Sequence of chain 1.L:
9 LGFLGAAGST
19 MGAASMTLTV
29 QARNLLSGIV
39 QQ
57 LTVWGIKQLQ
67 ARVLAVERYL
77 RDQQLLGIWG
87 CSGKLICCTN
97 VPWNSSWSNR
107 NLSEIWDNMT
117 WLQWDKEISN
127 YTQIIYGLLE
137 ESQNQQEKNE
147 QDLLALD

Binding-site contacts:
Ligand atom N2 contacts residue ASN126 of chain 1.L at 2.9 Å (h-bond).
Ligand atom C8 contacts residue GLU123 of chain 1.L at 4.1 Å.
Ligand atom C8 contacts residue ASN126 of chain 1.L at 4.3 Å.
Ligand atom C5 contacts residue ASN126 of chain 1.L at 3.7 Å.
Ligand atom C3 contacts residue ASN126 of chain 1.L at 3.8 Å.
Ligand atom C1 contacts residue ASN126 of chain 1.L at 1.4 Å.
Ligand atom O5 contacts residue ASN126 of chain 1.L at 2.4 Å (h-bond).
Ligand atom C4 contacts residue ASN126 of chain 1.L at 4.2 Å.
Ligand atom C7 contacts residue ASN126 of chain 1.L at 3.1 Å.
Ligand atom O7 contacts residue TYR127 of chain 1.L at 4.0 Å.
Ligand atom C2 contacts residue ASN126 of chain 1.L at 2.5 Å.
Ligand atom O7 contacts residue ASN126 of chain 1.L at 3.0 Å (h-bond).

A protein and the small-molecule ligand that binds it are described below.
Small molecule (SMILES): CC(=O)N[C@@H]1[C@@H](O)[C@H](O)[C@@H](CO)O[C@H]1O